Binding-site contacts:
Ligand atom O22 contacts residue LEU132 of chain 1.A at 3.5 Å.
Ligand atom N13 contacts residue ALA83 of chain 1.A at 3.3 Å.
Ligand atom C5 contacts residue LEU188 of chain 1.A at 3.8 Å (hydrophobic).
Ligand atom N10 contacts residue THR138 of chain 1.A at 3.6 Å.
Ligand atom C4 contacts residue VAL135 of chain 1.A at 3.8 Å (hydrophobic).
Ligand atom C11 contacts residue THR138 of chain 1.A at 3.4 Å.
Ligand atom C15 contacts residue ARG141 of chain 1.A at 3.8 Å.
Ligand atom CL2 contacts residue PHE67 of chain 1.A at 3.6 Å.
Ligand atom C24 contacts residue GLN185 of chain 1.A at 3.4 Å.
Ligand atom N7 contacts residue VAL135 of chain 1.A at 2.9 Å (h-bond).
Ligand atom N18 contacts residue THR138 of chain 1.A at 3.3 Å.
Ligand atom CL1 contacts residue ILE62 of chain 1.A at 3.5 Å.
Ligand atom N7 contacts residue TYR134 of chain 1.A at 3.4 Å.
Ligand atom N13 contacts residue VAL110 of chain 1.A at 3.5 Å.
Ligand atom C23 contacts residue GLN185 of chain 1.A at 3.3 Å.
Ligand atom C33 contacts residue ASN64 of chain 1.A at 3.4 Å.
Ligand atom C4 contacts residue LEU188 of chain 1.A at 3.9 Å (hydrophobic).
Ligand atom N7 contacts residue ILE62 of chain 1.A at 3.8 Å.
Ligand atom N13 contacts residue LEU188 of chain 1.A at 3.5 Å.
Ligand atom C1 contacts residue LEU188 of chain 1.A at 3.8 Å (hydrophobic).
Ligand atom CL2 contacts residue ASP200 of chain 1.A at 3.7 Å.
Ligand atom O36 contacts residue GLN185 of chain 1.A at 3.8 Å.
Ligand atom C14 contacts residue ARG141 of chain 1.A at 3.4 Å.
Ligand atom CL1 contacts residue GLY63 of chain 1.A at 3.5 Å.
Ligand atom O22 contacts residue VAL110 of chain 1.A at 3.7 Å.
Ligand atom N13 contacts residue ASP133 of chain 1.A at 2.8 Å (salt-bridge).
Ligand atom C17 contacts residue THR138 of chain 1.A at 3.9 Å.
Ligand atom C32 contacts residue GLY63 of chain 1.A at 3.8 Å.
Ligand atom C2 contacts residue ALA83 of chain 1.A at 3.3 Å (hydrophobic).
Ligand atom N3 contacts residue ALA83 of chain 1.A at 3.5 Å.
Ligand atom C9 contacts residue VAL135 of chain 1.A at 3.3 Å (hydrophobic).
Ligand atom N10 contacts residue PRO136 of chain 1.A at 3.4 Å (h-bond).
Ligand atom C26 contacts residue PHE67 of chain 1.A at 3.6 Å (hydrophobic).
Ligand atom O22 contacts residue CYS199 of chain 1.A at 3.7 Å.
Ligand atom N3 contacts residue LEU188 of chain 1.A at 3.8 Å.
Ligand atom C8 contacts residue VAL135 of chain 1.A at 3.2 Å (hydrophobic).
Ligand atom C9 contacts residue PRO136 of chain 1.A at 3.4 Å (hydrophobic).
Ligand atom O21 contacts residue CYS199 of chain 1.A at 3.9 Å.
Ligand atom C2 contacts residue LEU188 of chain 1.A at 3.4 Å (hydrophobic).
Ligand atom C8 contacts residue TYR134 of chain 1.A at 3.7 Å (hydrophobic).

Sequence of chain 1.A:
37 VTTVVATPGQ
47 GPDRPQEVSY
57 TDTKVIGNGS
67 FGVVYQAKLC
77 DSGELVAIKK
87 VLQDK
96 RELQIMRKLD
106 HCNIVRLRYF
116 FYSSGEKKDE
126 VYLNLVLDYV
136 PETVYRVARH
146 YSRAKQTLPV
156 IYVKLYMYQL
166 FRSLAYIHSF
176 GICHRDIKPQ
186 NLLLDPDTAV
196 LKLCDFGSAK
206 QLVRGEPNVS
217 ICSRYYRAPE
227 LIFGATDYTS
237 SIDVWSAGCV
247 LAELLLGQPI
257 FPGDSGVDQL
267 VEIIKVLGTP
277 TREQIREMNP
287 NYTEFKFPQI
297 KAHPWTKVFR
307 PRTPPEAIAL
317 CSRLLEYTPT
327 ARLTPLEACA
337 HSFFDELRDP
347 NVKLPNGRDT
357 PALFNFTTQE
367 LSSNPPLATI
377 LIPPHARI

This small molecule binds to this protein.
Small molecule (SMILES): CN1CCN(c2ccc(NCCNc3ccc([N+](=O)[O-])c(N)n3)nc2-c2ccc(Cl)cc2Cl)C(=O)C1